This small molecule binds to this protein.
Small molecule (SMILES): Cc1cccc(O)c1O

Binding-site contacts:
Ligand atom CA5 contacts residue PRO105 of chain 2.A at 3.7 Å (hydrophobic).
Ligand atom CA6 contacts residue FE1 of chain 2.B at 4.2 Å.
Ligand atom CA6 contacts residue ARG217 of chain 2.A at 4.2 Å.
Ligand atom CA6 contacts residue TYR196 of chain 2.A at 3.5 Å (hydrophobic).
Ligand atom OA2 contacts residue TYR162 of chain 2.A at 4.1 Å.
Ligand atom CB3 contacts residue ILE102 of chain 2.A at 2.8 Å (hydrophobic).
Ligand atom CA3 contacts residue GLY104 of chain 2.A at 4.0 Å.
Ligand atom CA1 contacts residue TYR196 of chain 2.A at 4.0 Å (hydrophobic).
Ligand atom CA1 contacts residue FE1 of chain 2.B at 2.9 Å.
Ligand atom CA2 contacts residue HIS220 of chain 2.A at 4.1 Å.
Ligand atom CA6 contacts residue PRO105 of chain 2.A at 3.9 Å (hydrophobic).
Ligand atom OA2 contacts residue HIS222 of chain 2.A at 2.9 Å.
Ligand atom CA3 contacts residue PRO105 of chain 2.A at 4.1 Å (hydrophobic).
Ligand atom CB3 contacts residue ALA250 of chain 2.A at 3.8 Å (hydrophobic).
Ligand atom OA1 contacts residue TYR162 of chain 2.A at 2.9 Å (h-bond).
Ligand atom OA1 contacts residue HIS222 of chain 2.A at 3.8 Å.
Ligand atom CA2 contacts residue HIS222 of chain 2.A at 4.0 Å.
Ligand atom OA2 contacts residue ARG217 of chain 2.A at 2.6 Å (salt-bridge).
Ligand atom CA5 contacts residue VAL81 of chain 2.A at 3.8 Å (hydrophobic).
Ligand atom CA6 contacts residue TYR106 of chain 2.A at 3.4 Å (hydrophobic).
Ligand atom OA1 contacts residue FE1 of chain 2.B at 1.9 Å.
Ligand atom CA2 contacts residue ARG217 of chain 2.A at 3.2 Å.
Ligand atom OA1 contacts residue TYR196 of chain 2.A at 3.8 Å.
Ligand atom CA4 contacts residue VAL81 of chain 2.A at 3.6 Å (hydrophobic).
Ligand atom CA2 contacts residue FE1 of chain 2.B at 3.0 Å.
Ligand atom CB3 contacts residue GLN236 of chain 2.A at 4.1 Å.
Ligand atom CA3 contacts residue ARG217 of chain 2.A at 3.6 Å.
Ligand atom CA1 contacts residue TYR106 of chain 2.A at 3.8 Å (hydrophobic).
Ligand atom CB3 contacts residue GLY104 of chain 2.A at 3.9 Å.
Ligand atom CA4 contacts residue PRO105 of chain 2.A at 3.8 Å (hydrophobic).
Ligand atom CA1 contacts residue TYR162 of chain 2.A at 4.2 Å (hydrophobic).
Ligand atom CA1 contacts residue PRO105 of chain 2.A at 4.2 Å (hydrophobic).
Ligand atom CA4 contacts residue ARG217 of chain 2.A at 3.9 Å.
Ligand atom CA1 contacts residue ARG217 of chain 2.A at 3.9 Å.
Ligand atom OA1 contacts residue HIS220 of chain 2.A at 3.5 Å (h-bond).
Ligand atom OA1 contacts residue TYR106 of chain 2.A at 3.7 Å.
Ligand atom OA2 contacts residue HIS220 of chain 2.A at 3.1 Å (h-bond).
Ligand atom OA2 contacts residue FE1 of chain 2.B at 2.3 Å.
Ligand atom CB3 contacts residue ARG217 of chain 2.A at 3.5 Å.
Ligand atom OA2 contacts residue GLN236 of chain 2.A at 4.0 Å.

Sequence of chain 2.A:
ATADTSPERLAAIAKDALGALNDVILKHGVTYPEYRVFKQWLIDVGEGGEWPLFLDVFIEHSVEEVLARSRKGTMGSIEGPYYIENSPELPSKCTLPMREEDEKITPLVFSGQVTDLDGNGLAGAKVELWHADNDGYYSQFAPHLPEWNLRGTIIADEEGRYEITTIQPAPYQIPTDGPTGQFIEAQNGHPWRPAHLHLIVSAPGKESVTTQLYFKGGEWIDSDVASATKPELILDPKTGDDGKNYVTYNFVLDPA